Sequence of chain 1.G:
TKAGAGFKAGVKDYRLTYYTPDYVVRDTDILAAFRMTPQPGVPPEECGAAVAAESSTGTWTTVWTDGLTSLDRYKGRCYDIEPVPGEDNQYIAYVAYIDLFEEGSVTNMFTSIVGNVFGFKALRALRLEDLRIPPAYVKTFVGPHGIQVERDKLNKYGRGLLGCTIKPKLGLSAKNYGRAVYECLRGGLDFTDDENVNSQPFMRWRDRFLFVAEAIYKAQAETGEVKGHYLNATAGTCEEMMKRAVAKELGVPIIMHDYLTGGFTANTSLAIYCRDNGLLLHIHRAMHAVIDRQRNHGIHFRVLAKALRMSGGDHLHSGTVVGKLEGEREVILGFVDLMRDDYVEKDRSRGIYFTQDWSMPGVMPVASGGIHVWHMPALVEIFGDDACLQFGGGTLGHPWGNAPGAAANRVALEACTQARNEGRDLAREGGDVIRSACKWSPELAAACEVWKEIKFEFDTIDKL

A small-molecule ligand and the protein it binds are described below.
Small molecule (SMILES): O=C(O)[C@@](O)(COP(=O)(O)O)[C@H](O)[C@H](O)COP(=O)(O)O

Binding-site contacts:
Ligand atom O7 contacts residue ASP203 of chain 1.H at 3.1 Å (salt-bridge).
Ligand atom O1P contacts residue THR65 of chain 1.G at 2.5 Å (h-bond).
Ligand atom O6 contacts residue LYS334 of chain 1.H at 2.8 Å (salt-bridge).
Ligand atom O3 contacts residue MG1 of chain 1.RB at 2.2 Å.
Ligand atom O3P contacts residue GLY403 of chain 1.H at 2.9 Å (h-bond).
Ligand atom O3 contacts residue KCX201 of chain 1.H at 2.5 Å (h-bond).
Ligand atom O1P contacts residue GLY404 of chain 1.H at 2.9 Å (h-bond).
Ligand atom O4 contacts residue SER379 of chain 1.H at 3.0 Å (h-bond).
Ligand atom O7 contacts residue LYS177 of chain 1.H at 2.8 Å (salt-bridge).
Ligand atom C3 contacts residue MG1 of chain 1.RB at 3.1 Å.
Ligand atom O4P contacts residue ARG295 of chain 1.H at 2.7 Å (salt-bridge).
Ligand atom O2 contacts residue KCX201 of chain 1.H at 3.1 Å (h-bond).
Ligand atom O2 contacts residue MG1 of chain 1.RB at 2.3 Å.
Ligand atom O7 contacts residue LYS175 of chain 1.H at 3.4 Å (salt-bridge).
Ligand atom O2 contacts residue THR173 of chain 1.H at 3.0 Å (h-bond).
Ligand atom O2P contacts residue TRP66 of chain 1.G at 3.2 Å.
Ligand atom O2P contacts residue LYS334 of chain 1.H at 2.8 Å (salt-bridge).
Ligand atom O7 contacts residue GLU204 of chain 1.H at 3.2 Å (salt-bridge).
Ligand atom O3 contacts residue HIS294 of chain 1.H at 2.9 Å (h-bond).
Ligand atom O2 contacts residue ASP203 of chain 1.H at 3.3 Å (salt-bridge).
Ligand atom O3 contacts residue GLU204 of chain 1.H at 3.0 Å (salt-bridge).
Ligand atom O2 contacts residue LYS175 of chain 1.H at 3.1 Å (salt-bridge).
Ligand atom C contacts residue MG1 of chain 1.RB at 2.9 Å.
Ligand atom O5P contacts residue SER379 of chain 1.H at 3.5 Å (h-bond).
Ligand atom C2 contacts residue MG1 of chain 1.RB at 2.9 Å.
Ligand atom O1 contacts residue LYS175 of chain 1.H at 3.3 Å (salt-bridge).
Ligand atom O1P contacts residue LYS175 of chain 1.H at 3.4 Å.
Ligand atom O4 contacts residue GLY380 of chain 1.H at 3.2 Å.
Ligand atom O6P contacts residue ARG295 of chain 1.H at 2.9 Å (salt-bridge).
Ligand atom O2P contacts residue GLY380 of chain 1.H at 3.3 Å.
Ligand atom O5P contacts residue HIS327 of chain 1.H at 2.8 Å (h-bond).
Ligand atom O7 contacts residue ASN123 of chain 1.G at 3.0 Å (h-bond).
Ligand atom O6 contacts residue GLU60 of chain 1.G at 3.4 Å (salt-bridge).
Ligand atom P1 contacts residue THR65 of chain 1.G at 3.4 Å.
Ligand atom O5 contacts residue LEU335 of chain 1.H at 3.4 Å.
Ligand atom O7 contacts residue MG1 of chain 1.RB at 2.2 Å.
Ligand atom O2P contacts residue THR65 of chain 1.G at 3.5 Å (h-bond).
Ligand atom O2P contacts residue GLY381 of chain 1.H at 2.9 Å (h-bond).
Ligand atom C3 contacts residue KCX201 of chain 1.H at 3.1 Å.
Ligand atom C contacts residue LYS175 of chain 1.H at 3.5 Å.

Sequence of chain 1.H:
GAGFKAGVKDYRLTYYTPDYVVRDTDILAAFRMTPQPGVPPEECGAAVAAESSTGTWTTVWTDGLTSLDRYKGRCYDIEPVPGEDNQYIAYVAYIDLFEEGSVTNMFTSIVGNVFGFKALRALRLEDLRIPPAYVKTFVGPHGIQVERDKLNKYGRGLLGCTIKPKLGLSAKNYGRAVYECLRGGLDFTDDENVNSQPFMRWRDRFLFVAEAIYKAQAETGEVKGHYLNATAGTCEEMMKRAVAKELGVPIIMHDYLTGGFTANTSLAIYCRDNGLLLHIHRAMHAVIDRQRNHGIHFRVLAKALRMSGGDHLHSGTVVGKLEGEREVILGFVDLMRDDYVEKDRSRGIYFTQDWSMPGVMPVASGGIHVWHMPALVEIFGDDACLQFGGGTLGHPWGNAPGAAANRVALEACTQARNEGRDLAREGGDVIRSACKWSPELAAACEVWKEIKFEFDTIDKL